A protein and the small-molecule ligand that binds it are described below.
Small molecule (SMILES): CCCCCC(=O)c1cc(O)c(O)c(O)c1

Binding-site contacts:
Ligand atom O8 contacts residue THR163 of chain 1.B at 3.5 Å (h-bond).
Ligand atom O9 contacts residue THR163 of chain 1.B at 2.6 Å (h-bond).
Ligand atom O8 contacts residue LEU159 of chain 1.B at 2.6 Å (h-bond).
Ligand atom C11 contacts residue LEU156 of chain 1.B at 4.2 Å (hydrophobic).
Ligand atom C2 contacts residue LEU159 of chain 1.B at 4.2 Å (hydrophobic).
Ligand atom C5 contacts residue THR163 of chain 1.B at 3.2 Å.
Ligand atom O8 contacts residue GLN178 of chain 1.B at 2.9 Å (h-bond).
Ligand atom O16 contacts residue LEU206 of chain 1.B at 3.7 Å.
Ligand atom C14 contacts residue LEU206 of chain 1.B at 4.3 Å (hydrophobic).
Ligand atom O16 contacts residue LEU209 of chain 1.B at 4.5 Å.
Ligand atom C5 contacts residue GLN178 of chain 1.B at 3.6 Å.
Ligand atom C7 contacts residue ARG213 of chain 1.B at 4.5 Å.
Ligand atom C4 contacts residue THR163 of chain 1.B at 3.5 Å.
Ligand atom O8 contacts residue ILE162 of chain 1.B at 3.4 Å (h-bond).
Ligand atom C13 contacts residue VAL160 of chain 1.B at 4.3 Å (hydrophobic).
Ligand atom O10 contacts residue THR163 of chain 1.B at 4.4 Å.
Ligand atom C3 contacts residue LEU159 of chain 1.B at 3.1 Å (hydrophobic).
Ligand atom C13 contacts residue TRP99 of chain 1.B at 4.3 Å (hydrophobic).
Ligand atom O9 contacts residue GLN178 of chain 1.B at 2.8 Å (h-bond).
Ligand atom C4 contacts residue LEU159 of chain 1.B at 3.1 Å (hydrophobic).
Ligand atom C12 contacts residue LEU156 of chain 1.B at 3.7 Å (hydrophobic).
Ligand atom C15 contacts residue LEU209 of chain 1.B at 3.8 Å (hydrophobic).
Ligand atom C4 contacts residue GLN178 of chain 1.B at 3.7 Å.
Ligand atom C12 contacts residue VAL160 of chain 1.B at 4.3 Å (hydrophobic).
Ligand atom C14 contacts residue LEU205 of chain 1.B at 4.2 Å (hydrophobic).
Ligand atom C6 contacts residue THR163 of chain 1.B at 4.1 Å.
Ligand atom C15 contacts residue LEU212 of chain 1.B at 4.4 Å (hydrophobic).
Ligand atom C14 contacts residue LEU209 of chain 1.B at 3.9 Å (hydrophobic).
Ligand atom C15 contacts residue LEU205 of chain 1.B at 3.9 Å (hydrophobic).
Ligand atom C3 contacts residue VAL160 of chain 1.B at 4.2 Å (hydrophobic).
Ligand atom C11 contacts residue LEU159 of chain 1.B at 4.5 Å (hydrophobic).
Ligand atom C5 contacts residue LEU159 of chain 1.B at 4.3 Å (hydrophobic).
Ligand atom C15 contacts residue TRP99 of chain 1.B at 4.1 Å (hydrophobic).
Ligand atom C11 contacts residue VAL160 of chain 1.B at 3.6 Å (hydrophobic).

Sequence of chain 1.B:
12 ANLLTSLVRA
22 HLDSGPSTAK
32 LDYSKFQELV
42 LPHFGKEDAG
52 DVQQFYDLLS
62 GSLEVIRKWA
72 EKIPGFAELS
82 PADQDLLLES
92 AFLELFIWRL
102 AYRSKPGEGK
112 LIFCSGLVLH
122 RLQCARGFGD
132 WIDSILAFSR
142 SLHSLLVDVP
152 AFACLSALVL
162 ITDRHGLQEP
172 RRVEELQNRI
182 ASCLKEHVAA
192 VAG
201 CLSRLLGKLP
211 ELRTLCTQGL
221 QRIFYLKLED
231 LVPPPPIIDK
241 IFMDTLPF